A protein and the small-molecule ligand that binds it are described below.
Small molecule (SMILES): CC(=O)N[C@H]1[C@H](O[C@H]2[C@H](O)[C@@H](NC(C)=O)CO[C@@H]2CO)O[C@H](CO)[C@@H](O)[C@@H]1O

Sequence of chain 1.I:
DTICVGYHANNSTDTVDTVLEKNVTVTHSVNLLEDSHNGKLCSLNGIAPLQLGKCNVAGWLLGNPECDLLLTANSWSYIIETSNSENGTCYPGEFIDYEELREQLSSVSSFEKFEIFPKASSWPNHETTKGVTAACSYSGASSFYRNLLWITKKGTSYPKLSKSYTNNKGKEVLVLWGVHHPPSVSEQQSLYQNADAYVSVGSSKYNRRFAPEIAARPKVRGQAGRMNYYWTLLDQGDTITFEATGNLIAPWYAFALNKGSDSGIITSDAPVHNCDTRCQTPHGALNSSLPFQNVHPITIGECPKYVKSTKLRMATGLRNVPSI

Binding-site contacts:
Ligand atom C8 contacts residue ASP276 of chain 1.I at 3.4 Å.
Ligand atom C7 contacts residue ASN287 of chain 1.I at 3.2 Å.
Ligand atom C3 contacts residue ASN287 of chain 1.I at 3.8 Å.
Ligand atom C1 contacts residue ASN287 of chain 1.I at 1.4 Å.
Ligand atom O5 contacts residue ASN287 of chain 1.I at 2.3 Å (h-bond).
Ligand atom N2 contacts residue ASN287 of chain 1.I at 3.0 Å (h-bond).
Ligand atom O7 contacts residue ASN287 of chain 1.I at 3.0 Å (h-bond).
Ligand atom C4 contacts residue ASN287 of chain 1.I at 4.2 Å.
Ligand atom C2 contacts residue ASN287 of chain 1.I at 2.5 Å.
Ligand atom C8 contacts residue ASN287 of chain 1.I at 4.4 Å.
Ligand atom C5 contacts residue ASN287 of chain 1.I at 3.6 Å.